Sequence of chain 8.O:
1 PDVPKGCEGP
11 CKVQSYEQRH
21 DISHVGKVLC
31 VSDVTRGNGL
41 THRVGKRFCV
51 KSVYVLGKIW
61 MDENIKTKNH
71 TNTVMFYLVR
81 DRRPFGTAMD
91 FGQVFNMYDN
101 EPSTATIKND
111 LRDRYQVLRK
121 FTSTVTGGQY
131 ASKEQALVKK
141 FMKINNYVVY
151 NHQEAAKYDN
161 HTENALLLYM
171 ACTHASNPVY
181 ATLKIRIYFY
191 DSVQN

Binding-site contacts:
Ligand atom OP1 contacts residue ARG112 of chain 8.O at 2.9 Å (salt-bridge).
Ligand atom C2 contacts residue PHE149 of chain 8.Q at 3.4 Å (hydrophobic).
Ligand atom C3' contacts residue TYR196 of chain 8.Q at 3.1 Å (hydrophobic).
Ligand atom C5 contacts residue PHE149 of chain 8.Q at 3.4 Å (hydrophobic).
Ligand atom N4 contacts residue SER60 of chain 8.Q at 3.5 Å (h-bond).
Ligand atom OP2 contacts residue ARG194 of chain 8.Q at 3.1 Å (salt-bridge).
Ligand atom O4' contacts residue ARG80 of chain 8.O at 3.4 Å (salt-bridge).
Ligand atom C1' contacts residue ARG80 of chain 8.O at 3.7 Å.
Ligand atom OP1 contacts residue ASP113 of chain 8.O at 2.9 Å (salt-bridge).
Ligand atom N6 contacts residue PHE149 of chain 8.Q at 3.6 Å.
Ligand atom N3 contacts residue PHE149 of chain 8.Q at 3.5 Å.
Ligand atom O5' contacts residue ARG112 of chain 8.O at 3.5 Å.
Ligand atom OP2 contacts residue ARG70 of chain 7.S at 2.5 Å (salt-bridge).
Ligand atom P contacts residue TYR196 of chain 8.Q at 3.5 Å.
Ligand atom O3' contacts residue ASP113 of chain 8.O at 3.6 Å (salt-bridge).
Ligand atom C2' contacts residue CYS19 of chain 8.Q at 3.7 Å (hydrophobic).
Ligand atom O2 contacts residue TYR196 of chain 8.Q at 3.2 Å.
Ligand atom C4 contacts residue PHE149 of chain 8.Q at 3.5 Å (hydrophobic).
Ligand atom OP2 contacts residue ASN218 of chain 7.S at 3.1 Å (h-bond).
Ligand atom OP2 contacts residue TYR62 of chain 8.Q at 2.8 Å (h-bond).
Ligand atom C5' contacts residue ARG70 of chain 7.S at 3.4 Å.
Ligand atom C2 contacts residue TYR196 of chain 8.Q at 3.7 Å (hydrophobic).
Ligand atom C5' contacts residue LYS120 of chain 8.O at 3.5 Å.
Ligand atom N3 contacts residue TYR196 of chain 8.Q at 3.6 Å.
Ligand atom C5' contacts residue ARG112 of chain 8.O at 3.6 Å.
Ligand atom OP1 contacts residue LYS120 of chain 8.O at 2.9 Å (salt-bridge).
Ligand atom N4 contacts residue LYS59 of chain 8.Q at 3.6 Å.
Ligand atom C5' contacts residue ASP113 of chain 8.O at 3.7 Å.
Ligand atom C2' contacts residue ASN218 of chain 7.S at 3.5 Å.
Ligand atom OP1 contacts residue ARG119 of chain 8.O at 3.5 Å.
Ligand atom OP2 contacts residue TYR196 of chain 8.Q at 2.8 Å (h-bond).
Ligand atom N1 contacts residue PHE149 of chain 8.Q at 3.4 Å.
Ligand atom C6 contacts residue CYS19 of chain 8.Q at 3.7 Å (hydrophobic).
Ligand atom O3' contacts residue LEU118 of chain 8.O at 3.5 Å (h-bond).
Ligand atom C6 contacts residue PHE149 of chain 8.Q at 3.4 Å (hydrophobic).
Ligand atom C2' contacts residue TYR196 of chain 8.Q at 3.0 Å (hydrophobic).
Ligand atom O4' contacts residue GLN116 of chain 8.O at 3.5 Å (h-bond).
Ligand atom OP2 contacts residue LYS120 of chain 8.O at 3.4 Å (salt-bridge).
Ligand atom C5 contacts residue TYR198 of chain 8.Q at 3.5 Å (hydrophobic).
Ligand atom O3' contacts residue TYR196 of chain 8.Q at 2.9 Å (h-bond).

Sequence of chain 8.Q:
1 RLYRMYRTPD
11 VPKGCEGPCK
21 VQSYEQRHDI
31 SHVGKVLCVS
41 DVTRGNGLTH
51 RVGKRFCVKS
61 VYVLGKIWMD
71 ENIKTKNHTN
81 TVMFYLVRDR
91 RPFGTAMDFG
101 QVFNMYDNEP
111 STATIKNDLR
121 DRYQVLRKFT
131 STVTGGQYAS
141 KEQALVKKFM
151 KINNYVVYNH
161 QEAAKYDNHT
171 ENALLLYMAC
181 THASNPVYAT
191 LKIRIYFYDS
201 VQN

The small molecule below binds the protein below.
Small molecule (SMILES): Nc1ccn([C@H]2C[C@H](O[P](=O)(O)OC[C@H]3O[C@@H](n4cnc5c(N)ncnc54)C[C@@H]3O[P](=O)(O)OC[C@H]3O[C@@H](n4ccc(N)nc4=O)C[C@@H]3O)[C@@H](CO[P](=O)(O)O[C@H]3C[C@H](n4ccc(N)nc4=O)O[C@@H]3CO[P](=O)(O)O[C@H]3C[C@H](n4cnc5c(N)ncnc54)O[C@@H]3CO[P](=O)(O)O[C@H]3C[C@H](n4cnc5c(N)ncnc54)O[C@@H]3CO[P](=O)(O)O[C@H]3C[C@H](n4ccc(N)nc4=O)O[C@@H]3COP(=O)=O)O2)c(=O)n1

Sequence of chain 7.S:
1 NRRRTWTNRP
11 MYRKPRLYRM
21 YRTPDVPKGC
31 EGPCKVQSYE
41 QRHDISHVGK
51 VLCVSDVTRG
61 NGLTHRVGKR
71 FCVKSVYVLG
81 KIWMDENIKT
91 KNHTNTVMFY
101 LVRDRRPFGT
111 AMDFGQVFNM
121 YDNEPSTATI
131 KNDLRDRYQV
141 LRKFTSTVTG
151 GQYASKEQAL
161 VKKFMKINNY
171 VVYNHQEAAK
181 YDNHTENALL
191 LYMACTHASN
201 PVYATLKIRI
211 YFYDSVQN